Binding-site contacts:
Ligand atom C8 contacts residue ASN182 of chain 1.A at 4.4 Å.
Ligand atom C6 contacts residue LEU210 of chain 1.A at 4.0 Å (hydrophobic).
Ligand atom C2 contacts residue ASN182 of chain 1.A at 2.4 Å.
Ligand atom C7 contacts residue ASN182 of chain 1.A at 3.4 Å.
Ligand atom C4 contacts residue ASN182 of chain 1.A at 4.2 Å.
Ligand atom C1 contacts residue ASN182 of chain 1.A at 1.4 Å.
Ligand atom C5 contacts residue ASN182 of chain 1.A at 3.7 Å.
Ligand atom N2 contacts residue ASN182 of chain 1.A at 2.8 Å (h-bond).
Ligand atom C3 contacts residue ASN182 of chain 1.A at 3.8 Å.
Ligand atom O7 contacts residue ASN197 of chain 1.A at 4.5 Å.
Ligand atom O6 contacts residue LEU210 of chain 1.A at 3.3 Å.
Ligand atom O5 contacts residue ASN182 of chain 1.A at 2.5 Å (h-bond).
Ligand atom O7 contacts residue ASN182 of chain 1.A at 3.7 Å.
Ligand atom C7 contacts residue ASN197 of chain 1.A at 3.9 Å.
Ligand atom C8 contacts residue ASN197 of chain 1.A at 3.4 Å.
Ligand atom N2 contacts residue ASN197 of chain 1.A at 4.3 Å.

Sequence of chain 1.A:
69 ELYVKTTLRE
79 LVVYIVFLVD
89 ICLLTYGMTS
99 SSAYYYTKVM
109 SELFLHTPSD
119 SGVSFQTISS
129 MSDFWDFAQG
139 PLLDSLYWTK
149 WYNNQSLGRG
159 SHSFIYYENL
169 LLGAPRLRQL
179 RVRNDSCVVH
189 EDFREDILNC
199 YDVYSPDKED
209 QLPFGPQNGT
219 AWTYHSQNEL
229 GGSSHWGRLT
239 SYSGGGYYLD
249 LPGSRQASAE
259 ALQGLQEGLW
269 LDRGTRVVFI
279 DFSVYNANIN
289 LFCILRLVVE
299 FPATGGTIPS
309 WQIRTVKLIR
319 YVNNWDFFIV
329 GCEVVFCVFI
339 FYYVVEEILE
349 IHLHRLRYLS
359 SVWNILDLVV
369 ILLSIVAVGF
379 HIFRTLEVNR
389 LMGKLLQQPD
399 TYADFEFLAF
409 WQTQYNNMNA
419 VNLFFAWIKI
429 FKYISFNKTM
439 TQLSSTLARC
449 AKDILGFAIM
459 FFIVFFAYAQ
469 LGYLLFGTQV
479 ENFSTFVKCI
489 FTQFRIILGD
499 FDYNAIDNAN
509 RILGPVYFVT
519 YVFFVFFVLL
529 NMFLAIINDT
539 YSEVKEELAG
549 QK

This protein binds this small molecule.
Small molecule (SMILES): CC(=O)N[C@@H]1[C@@H](O)[C@H](O)[C@@H](CO)O[C@H]1O